Sequence of chain 1.B:
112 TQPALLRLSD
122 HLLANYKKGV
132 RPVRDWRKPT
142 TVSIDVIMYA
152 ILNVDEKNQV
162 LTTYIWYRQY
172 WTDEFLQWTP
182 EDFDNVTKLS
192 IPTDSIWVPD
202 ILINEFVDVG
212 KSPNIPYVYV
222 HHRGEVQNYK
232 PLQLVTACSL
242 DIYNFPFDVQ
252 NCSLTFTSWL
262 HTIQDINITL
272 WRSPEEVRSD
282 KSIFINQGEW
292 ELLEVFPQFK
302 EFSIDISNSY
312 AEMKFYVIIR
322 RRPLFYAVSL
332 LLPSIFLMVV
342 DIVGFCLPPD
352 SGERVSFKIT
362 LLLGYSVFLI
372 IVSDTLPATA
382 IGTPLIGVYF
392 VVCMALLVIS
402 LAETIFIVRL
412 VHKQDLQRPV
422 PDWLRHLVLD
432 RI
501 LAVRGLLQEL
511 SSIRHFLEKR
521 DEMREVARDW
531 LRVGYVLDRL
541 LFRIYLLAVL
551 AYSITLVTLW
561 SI

Binding-site contacts:
Ligand atom C2 contacts residue ASN252 of chain 1.B at 2.5 Å.
Ligand atom C8 contacts residue ILE319 of chain 1.B at 3.6 Å (hydrophobic).
Ligand atom N2 contacts residue ILE319 of chain 1.B at 3.8 Å.
Ligand atom C6 contacts residue TYR317 of chain 1.B at 3.9 Å (hydrophobic).
Ligand atom C8 contacts residue GLU295 of chain 1.B at 4.5 Å.
Ligand atom O4 contacts residue TYR317 of chain 1.B at 4.2 Å.
Ligand atom C5 contacts residue TYR317 of chain 1.B at 3.8 Å (hydrophobic).
Ligand atom C1 contacts residue ASN252 of chain 1.B at 1.4 Å.
Ligand atom C3 contacts residue ASN252 of chain 1.B at 3.8 Å.
Ligand atom C4 contacts residue ASN252 of chain 1.B at 4.2 Å.
Ligand atom C7 contacts residue ILE319 of chain 1.B at 4.2 Å (hydrophobic).
Ligand atom N2 contacts residue ASN252 of chain 1.B at 2.9 Å (h-bond).
Ligand atom C5 contacts residue ASN252 of chain 1.B at 3.6 Å.
Ligand atom O5 contacts residue TYR317 of chain 1.B at 4.3 Å.
Ligand atom O7 contacts residue ASN252 of chain 1.B at 3.8 Å.
Ligand atom O6 contacts residue ASN252 of chain 1.B at 4.5 Å.
Ligand atom O5 contacts residue ASN252 of chain 1.B at 2.4 Å (h-bond).
Ligand atom O7 contacts residue TYR317 of chain 1.B at 3.9 Å.
Ligand atom C7 contacts residue ASN252 of chain 1.B at 3.5 Å.
Ligand atom O7 contacts residue GLN299 of chain 1.B at 4.1 Å.
Ligand atom C1 contacts residue TYR317 of chain 1.B at 4.5 Å (hydrophobic).
Ligand atom O3 contacts residue GLN299 of chain 1.B at 3.8 Å.

A protein and the small-molecule ligand that binds it are described below.
Small molecule (SMILES): CC(=O)N[C@H]1[C@H](O[C@H]2[C@H](O)[C@@H](NC(C)=O)CO[C@@H]2CO)O[C@H](CO)[C@@H](O)[C@@H]1O